Binding-site contacts:
Ligand atom N08 contacts residue ARG69 of chain 1.A at 3.3 Å.
Ligand atom N07 contacts residue GLN62 of chain 1.A at 3.6 Å.
Ligand atom N08 contacts residue GLU64 of chain 1.A at 3.0 Å (salt-bridge).
Ligand atom C05 contacts residue MET73 of chain 1.A at 3.6 Å (hydrophobic).
Ligand atom S04 contacts residue ASP70 of chain 1.A at 3.5 Å (salt-bridge).
Ligand atom C01 contacts residue GLU64 of chain 1.A at 4.0 Å.
Ligand atom C03 contacts residue MET73 of chain 1.A at 3.9 Å (hydrophobic).
Ligand atom C06 contacts residue GLY61 of chain 1.A at 4.2 Å.
Ligand atom C02 contacts residue TYR65 of chain 1.A at 3.5 Å (hydrophobic).
Ligand atom C06 contacts residue GLU63 of chain 1.A at 4.2 Å.
Ligand atom C02 contacts residue ASP70 of chain 1.A at 3.5 Å.
Ligand atom C01 contacts residue MET73 of chain 1.A at 4.0 Å (hydrophobic).
Ligand atom N07 contacts residue GLU63 of chain 1.A at 3.5 Å (salt-bridge).
Ligand atom N07 contacts residue GLU64 of chain 1.A at 3.0 Å (salt-bridge).
Ligand atom C06 contacts residue GLN62 of chain 1.A at 4.0 Å.
Ligand atom C05 contacts residue VAL104 of chain 1.A at 4.2 Å (hydrophobic).
Ligand atom C02 contacts residue MET73 of chain 1.A at 3.8 Å (hydrophobic).
Ligand atom C02 contacts residue ARG69 of chain 1.A at 3.9 Å.
Ligand atom C12 contacts residue VAL10 of chain 1.A at 3.9 Å (hydrophobic).
Ligand atom N07 contacts residue ARG69 of chain 1.A at 3.6 Å.
Ligand atom C10 contacts residue VAL104 of chain 1.A at 4.3 Å (hydrophobic).
Ligand atom C10 contacts residue ILE101 of chain 1.A at 3.8 Å (hydrophobic).
Ligand atom S04 contacts residue TYR65 of chain 1.A at 4.2 Å.
Ligand atom C06 contacts residue ARG69 of chain 1.A at 3.7 Å.
Ligand atom C03 contacts residue TYR65 of chain 1.A at 4.3 Å (hydrophobic).
Ligand atom C02 contacts residue GLU64 of chain 1.A at 3.9 Å.
Ligand atom C06 contacts residue GLU64 of chain 1.A at 3.3 Å.
Ligand atom C01 contacts residue ARG69 of chain 1.A at 4.1 Å.
Ligand atom C11 contacts residue TYR97 of chain 1.A at 3.8 Å (hydrophobic).
Ligand atom C12 contacts residue ILE101 of chain 1.A at 3.6 Å (hydrophobic).
Ligand atom C06 contacts residue TYR65 of chain 1.A at 4.3 Å (hydrophobic).
Ligand atom N07 contacts residue GLY61 of chain 1.A at 3.5 Å (h-bond).
Ligand atom S04 contacts residue MET73 of chain 1.A at 3.6 Å.
Ligand atom C10 contacts residue GLN100 of chain 1.A at 4.1 Å.
Ligand atom C09 contacts residue VAL10 of chain 1.A at 4.2 Å (hydrophobic).
Ligand atom C01 contacts residue TYR65 of chain 1.A at 3.8 Å (hydrophobic).
Ligand atom N08 contacts residue ASP70 of chain 1.A at 2.8 Å (salt-bridge).
Ligand atom N08 contacts residue TYR65 of chain 1.A at 3.4 Å.
Ligand atom S04 contacts residue VAL104 of chain 1.A at 3.4 Å.
Ligand atom C11 contacts residue VAL10 of chain 1.A at 3.7 Å (hydrophobic).

The small molecule below binds the protein below.
Small molecule (SMILES): N#Cc1c(N)sc2c1CCCC2

Sequence of chain 1.A:
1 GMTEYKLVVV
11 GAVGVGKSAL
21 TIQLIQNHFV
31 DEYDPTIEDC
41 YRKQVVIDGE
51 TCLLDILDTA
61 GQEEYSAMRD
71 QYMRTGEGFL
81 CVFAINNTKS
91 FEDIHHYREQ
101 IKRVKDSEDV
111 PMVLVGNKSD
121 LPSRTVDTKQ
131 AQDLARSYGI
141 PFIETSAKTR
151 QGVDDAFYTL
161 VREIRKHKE